The protein below binds the small molecule below.
Small molecule (SMILES): O=S(=O)(c1ccccc1)c1cc(Nc2cc(-c3ccccc3)[nH]n2)nc(NC2CCC(O)CC2)c1

Sequence of chain 1.B:
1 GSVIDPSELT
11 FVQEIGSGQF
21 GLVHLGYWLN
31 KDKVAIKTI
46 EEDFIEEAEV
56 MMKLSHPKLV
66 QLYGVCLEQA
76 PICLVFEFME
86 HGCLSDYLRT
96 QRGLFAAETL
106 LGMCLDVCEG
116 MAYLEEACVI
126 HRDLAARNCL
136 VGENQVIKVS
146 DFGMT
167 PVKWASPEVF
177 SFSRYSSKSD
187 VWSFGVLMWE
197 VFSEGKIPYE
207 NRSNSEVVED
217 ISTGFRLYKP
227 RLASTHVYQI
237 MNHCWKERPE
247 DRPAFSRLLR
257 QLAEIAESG

Binding-site contacts:
Ligand atom C18 contacts residue MET84 of chain 1.B at 3.6 Å (hydrophobic).
Ligand atom C1 contacts residue PHE83 of chain 1.B at 4.0 Å (hydrophobic).
Ligand atom C18 contacts residue LEU135 of chain 1.B at 4.1 Å (hydrophobic).
Ligand atom C31 contacts residue VAL65 of chain 1.B at 3.9 Å (hydrophobic).
Ligand atom N22 contacts residue MET84 of chain 1.B at 2.7 Å (h-bond).
Ligand atom C20 contacts residue LEU135 of chain 1.B at 3.3 Å (hydrophobic).
Ligand atom O15 contacts residue GLU85 of chain 1.B at 3.6 Å.
Ligand atom C2 contacts residue GLY87 of chain 1.B at 3.6 Å.
Ligand atom O15 contacts residue GLY87 of chain 1.B at 3.4 Å (h-bond).
Ligand atom C20 contacts residue ALA35 of chain 1.B at 3.9 Å (hydrophobic).
Ligand atom C31 contacts residue LEU135 of chain 1.B at 3.8 Å (hydrophobic).
Ligand atom C31 contacts residue PHE81 of chain 1.B at 3.9 Å (hydrophobic).
Ligand atom N22 contacts residue GLU82 of chain 1.B at 3.5 Å (salt-bridge).
Ligand atom C1 contacts residue GLY87 of chain 1.B at 3.5 Å.
Ligand atom C1 contacts residue MET84 of chain 1.B at 3.2 Å (hydrophobic).
Ligand atom C33 contacts residue ASP146 of chain 1.B at 4.0 Å.
Ligand atom N21 contacts residue MET84 of chain 1.B at 3.8 Å.
Ligand atom C33 contacts residue PHE81 of chain 1.B at 3.7 Å (hydrophobic).
Ligand atom N22 contacts residue PHE83 of chain 1.B at 3.7 Å.
Ligand atom C11 contacts residue PHE83 of chain 1.B at 4.1 Å (hydrophobic).
Ligand atom C10 contacts residue GLU85 of chain 1.B at 4.0 Å.
Ligand atom C32 contacts residue PHE81 of chain 1.B at 3.2 Å (hydrophobic).
Ligand atom N17 contacts residue PHE83 of chain 1.B at 3.9 Å.
Ligand atom N21 contacts residue LEU135 of chain 1.B at 3.6 Å.
Ligand atom N5 contacts residue GLY87 of chain 1.B at 4.0 Å.
Ligand atom C9 contacts residue GLU85 of chain 1.B at 3.3 Å.
Ligand atom C33 contacts residue LYS37 of chain 1.B at 3.7 Å.
Ligand atom C6 contacts residue GLY87 of chain 1.B at 3.7 Å.
Ligand atom N17 contacts residue MET84 of chain 1.B at 2.6 Å (h-bond).
Ligand atom N21 contacts residue ALA35 of chain 1.B at 3.4 Å.
Ligand atom N21 contacts residue GLU82 of chain 1.B at 3.0 Å (salt-bridge).
Ligand atom O15 contacts residue HIS86 of chain 1.B at 3.5 Å.
Ligand atom C9 contacts residue PHE83 of chain 1.B at 4.1 Å (hydrophobic).
Ligand atom C34 contacts residue LYS37 of chain 1.B at 4.0 Å.
Ligand atom C19 contacts residue LEU135 of chain 1.B at 3.6 Å (hydrophobic).
Ligand atom C6 contacts residue MET84 of chain 1.B at 3.3 Å (hydrophobic).
Ligand atom C10 contacts residue PHE83 of chain 1.B at 3.9 Å (hydrophobic).
Ligand atom N22 contacts residue ALA35 of chain 1.B at 3.8 Å.
Ligand atom C30 contacts residue LEU135 of chain 1.B at 3.6 Å (hydrophobic).
Ligand atom C3 contacts residue GLY87 of chain 1.B at 4.0 Å.